Binding-site contacts:
Ligand atom O7 contacts residue LYS221 of chain 2.A at 4.5 Å.
Ligand atom C5 contacts residue ASN263 of chain 2.A at 3.6 Å.
Ligand atom O7 contacts residue ASN263 of chain 2.A at 3.6 Å.
Ligand atom C8 contacts residue LYS221 of chain 2.A at 3.7 Å.
Ligand atom N2 contacts residue ASN263 of chain 2.A at 2.5 Å (h-bond).
Ligand atom O5 contacts residue ASN263 of chain 2.A at 2.3 Å (h-bond).
Ligand atom O6 contacts residue ASN263 of chain 2.A at 4.5 Å.
Ligand atom C3 contacts residue ASN263 of chain 2.A at 3.9 Å.
Ligand atom C1 contacts residue GLN262 of chain 2.A at 3.9 Å.
Ligand atom C4 contacts residue ASN263 of chain 2.A at 4.2 Å.
Ligand atom C1 contacts residue ASN263 of chain 2.A at 1.5 Å.
Ligand atom C7 contacts residue ASN263 of chain 2.A at 2.9 Å.
Ligand atom O6 contacts residue ASN287 of chain 2.A at 4.0 Å.
Ligand atom C5 contacts residue GLN262 of chain 2.A at 3.4 Å.
Ligand atom C7 contacts residue LYS221 of chain 2.A at 4.1 Å.
Ligand atom C8 contacts residue ASN263 of chain 2.A at 3.5 Å.
Ligand atom N2 contacts residue LYS221 of chain 2.A at 4.2 Å.
Ligand atom O6 contacts residue GLN262 of chain 2.A at 4.2 Å.
Ligand atom C2 contacts residue ASN263 of chain 2.A at 2.5 Å.
Ligand atom O5 contacts residue GLN262 of chain 2.A at 3.7 Å.
Ligand atom C6 contacts residue GLN262 of chain 2.A at 3.9 Å.

Sequence of chain 2.A:
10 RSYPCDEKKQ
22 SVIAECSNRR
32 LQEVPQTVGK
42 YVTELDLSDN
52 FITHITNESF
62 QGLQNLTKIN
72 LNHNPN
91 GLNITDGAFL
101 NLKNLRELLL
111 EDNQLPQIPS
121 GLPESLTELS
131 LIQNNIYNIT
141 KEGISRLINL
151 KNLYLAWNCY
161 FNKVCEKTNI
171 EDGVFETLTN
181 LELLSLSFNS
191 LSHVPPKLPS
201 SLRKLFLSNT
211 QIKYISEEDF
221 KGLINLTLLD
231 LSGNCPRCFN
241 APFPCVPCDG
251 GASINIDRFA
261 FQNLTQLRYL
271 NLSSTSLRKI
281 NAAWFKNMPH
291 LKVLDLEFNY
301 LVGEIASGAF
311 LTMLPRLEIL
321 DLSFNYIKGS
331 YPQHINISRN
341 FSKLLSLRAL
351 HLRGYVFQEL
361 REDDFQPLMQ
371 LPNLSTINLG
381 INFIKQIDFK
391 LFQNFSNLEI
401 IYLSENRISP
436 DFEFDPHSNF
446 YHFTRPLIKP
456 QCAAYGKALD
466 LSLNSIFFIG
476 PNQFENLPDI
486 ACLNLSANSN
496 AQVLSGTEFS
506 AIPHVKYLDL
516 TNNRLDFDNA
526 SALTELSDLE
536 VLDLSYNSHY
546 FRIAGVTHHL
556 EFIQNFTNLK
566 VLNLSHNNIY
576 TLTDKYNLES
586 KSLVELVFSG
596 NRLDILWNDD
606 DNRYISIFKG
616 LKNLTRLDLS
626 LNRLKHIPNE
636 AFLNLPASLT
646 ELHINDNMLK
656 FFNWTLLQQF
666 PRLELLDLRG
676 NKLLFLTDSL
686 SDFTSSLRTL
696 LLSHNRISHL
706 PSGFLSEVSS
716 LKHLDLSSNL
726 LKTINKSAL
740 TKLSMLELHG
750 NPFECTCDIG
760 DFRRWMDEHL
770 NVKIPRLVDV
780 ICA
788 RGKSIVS

This small molecule binds to this protein.
Small molecule (SMILES): CC(=O)N[C@@H]1[C@@H](O)[C@H](O)[C@@H](CO)O[C@H]1O